A small-molecule ligand and the protein it binds are described below.
Small molecule (SMILES): O[C@H]1CO[C@H]2OCCC21

Sequence of chain 1.A:
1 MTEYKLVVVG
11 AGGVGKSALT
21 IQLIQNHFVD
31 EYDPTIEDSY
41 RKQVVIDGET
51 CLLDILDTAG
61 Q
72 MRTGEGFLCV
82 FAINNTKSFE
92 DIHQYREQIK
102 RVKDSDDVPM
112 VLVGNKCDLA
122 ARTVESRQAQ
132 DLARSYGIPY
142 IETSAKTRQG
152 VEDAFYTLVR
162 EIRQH

Binding-site contacts:
Ligand atom C5 contacts residue GLN99 of chain 1.A at 4.4 Å.
Ligand atom C1 contacts residue GLU98 of chain 1.A at 4.3 Å.
Ligand atom C3 contacts residue GLN95 of chain 1.A at 3.9 Å.
Ligand atom C5 contacts residue GLU98 of chain 1.A at 4.3 Å.
Ligand atom O3 contacts residue GLN99 of chain 1.A at 4.3 Å.
Ligand atom C2 contacts residue GLN95 of chain 1.A at 3.5 Å.
Ligand atom C6 contacts residue GLU98 of chain 1.A at 4.1 Å.
Ligand atom C6 contacts residue GLN99 of chain 1.A at 3.5 Å.
Ligand atom C3 contacts residue GLN99 of chain 1.A at 3.9 Å.
Ligand atom C1 contacts residue GLN95 of chain 1.A at 3.7 Å.
Ligand atom C2 contacts residue GLN99 of chain 1.A at 3.6 Å.
Ligand atom O2 contacts residue GLN95 of chain 1.A at 3.3 Å (h-bond).
Ligand atom C4 contacts residue GLN95 of chain 1.A at 3.4 Å.
Ligand atom C6 contacts residue ARG102 of chain 1.A at 4.1 Å.
Ligand atom C2 contacts residue GLU98 of chain 1.A at 4.2 Å.
Ligand atom C5 contacts residue ARG102 of chain 1.A at 4.3 Å.